Binding-site contacts:
Ligand atom C7 contacts residue ASN113 of chain 1.J at 3.0 Å.
Ligand atom N2 contacts residue ASN113 of chain 1.J at 2.9 Å (h-bond).
Ligand atom C4 contacts residue ASN113 of chain 1.J at 4.2 Å.
Ligand atom C2 contacts residue ASN113 of chain 1.J at 2.5 Å.
Ligand atom O5 contacts residue ALA116 of chain 1.J at 4.1 Å.
Ligand atom C3 contacts residue ASN113 of chain 1.J at 3.8 Å.
Ligand atom C1 contacts residue SER115 of chain 1.J at 4.3 Å.
Ligand atom O7 contacts residue THR112 of chain 1.J at 4.2 Å.
Ligand atom C2 contacts residue TRP257 of chain 1.J at 4.0 Å (hydrophobic).
Ligand atom O6 contacts residue LEU261 of chain 1.J at 3.9 Å.
Ligand atom O5 contacts residue ASN113 of chain 1.J at 2.4 Å (h-bond).
Ligand atom O5 contacts residue TRP257 of chain 1.J at 3.5 Å.
Ligand atom C1 contacts residue ASN113 of chain 1.J at 1.4 Å.
Ligand atom O7 contacts residue ASN113 of chain 1.J at 2.9 Å (h-bond).
Ligand atom C1 contacts residue ALA116 of chain 1.J at 4.4 Å (hydrophobic).
Ligand atom C5 contacts residue ASN113 of chain 1.J at 3.6 Å.
Ligand atom C1 contacts residue TRP257 of chain 1.J at 4.0 Å (hydrophobic).
Ligand atom C5 contacts residue TRP257 of chain 1.J at 4.4 Å (hydrophobic).
Ligand atom C7 contacts residue TRP257 of chain 1.J at 4.4 Å (hydrophobic).
Ligand atom C8 contacts residue ASN113 of chain 1.J at 4.2 Å.
Ligand atom O7 contacts residue TRP257 of chain 1.J at 3.2 Å.

Sequence of chain 1.J:
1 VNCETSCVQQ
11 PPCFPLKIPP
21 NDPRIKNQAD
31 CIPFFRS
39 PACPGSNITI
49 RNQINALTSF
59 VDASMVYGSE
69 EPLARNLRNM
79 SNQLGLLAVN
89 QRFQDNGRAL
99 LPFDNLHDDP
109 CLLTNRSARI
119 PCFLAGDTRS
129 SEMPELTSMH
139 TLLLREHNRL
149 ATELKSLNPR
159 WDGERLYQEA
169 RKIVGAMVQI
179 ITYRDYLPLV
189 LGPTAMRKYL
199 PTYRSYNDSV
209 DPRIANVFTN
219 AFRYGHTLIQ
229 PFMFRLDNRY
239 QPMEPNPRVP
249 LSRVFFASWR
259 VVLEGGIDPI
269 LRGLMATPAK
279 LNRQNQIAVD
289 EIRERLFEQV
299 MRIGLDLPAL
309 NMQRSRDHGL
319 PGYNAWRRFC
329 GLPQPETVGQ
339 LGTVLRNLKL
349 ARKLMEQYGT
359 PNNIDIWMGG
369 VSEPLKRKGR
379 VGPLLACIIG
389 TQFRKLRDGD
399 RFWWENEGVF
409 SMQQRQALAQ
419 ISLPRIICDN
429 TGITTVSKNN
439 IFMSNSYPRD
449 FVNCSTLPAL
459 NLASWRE

The small molecule below binds the protein below.
Small molecule (SMILES): CC(=O)N[C@@H]1[C@@H](O)[C@H](O)[C@@H](CO)O[C@H]1O